Binding-site contacts:
Ligand atom C1 contacts residue ASN1117 of chain 1.D at 1.5 Å.
Ligand atom N2 contacts residue ASN1117 of chain 1.D at 2.9 Å (h-bond).
Ligand atom O7 contacts residue HIS1120 of chain 1.D at 3.7 Å.
Ligand atom C5 contacts residue ASN1117 of chain 1.D at 3.8 Å.
Ligand atom C4 contacts residue HIS1120 of chain 1.D at 4.5 Å.
Ligand atom O3 contacts residue THR1119 of chain 1.D at 4.3 Å.
Ligand atom O5 contacts residue HIS1120 of chain 1.D at 4.5 Å.
Ligand atom C3 contacts residue HIS1120 of chain 1.D at 4.1 Å.
Ligand atom N2 contacts residue THR1119 of chain 1.D at 2.9 Å (h-bond).
Ligand atom C8 contacts residue HIS1120 of chain 1.D at 3.8 Å.
Ligand atom C2 contacts residue ASN1117 of chain 1.D at 2.5 Å.
Ligand atom C8 contacts residue ASN1117 of chain 1.D at 3.1 Å.
Ligand atom O5 contacts residue PHE1122 of chain 1.D at 3.6 Å.
Ligand atom O5 contacts residue ASN1117 of chain 1.D at 2.4 Å (h-bond).
Ligand atom C7 contacts residue THR1119 of chain 1.D at 3.9 Å.
Ligand atom C6 contacts residue PHE1122 of chain 1.D at 4.0 Å (hydrophobic).
Ligand atom C1 contacts residue THR1119 of chain 1.D at 3.7 Å.
Ligand atom C2 contacts residue THR1119 of chain 1.D at 3.6 Å.
Ligand atom O7 contacts residue ASN1117 of chain 1.D at 3.5 Å (h-bond).
Ligand atom O4 contacts residue HIS1120 of chain 1.D at 4.3 Å.
Ligand atom C8 contacts residue THR1119 of chain 1.D at 3.9 Å.
Ligand atom C1 contacts residue PHE1122 of chain 1.D at 4.1 Å (hydrophobic).
Ligand atom C1 contacts residue HIS1120 of chain 1.D at 4.1 Å.
Ligand atom C4 contacts residue ASN1117 of chain 1.D at 4.3 Å.
Ligand atom C5 contacts residue HIS1120 of chain 1.D at 4.0 Å.
Ligand atom C3 contacts residue ASN1117 of chain 1.D at 3.9 Å.
Ligand atom C3 contacts residue THR1119 of chain 1.D at 3.7 Å.
Ligand atom C7 contacts residue HIS1120 of chain 1.D at 4.1 Å.
Ligand atom C7 contacts residue ASN1117 of chain 1.D at 3.4 Å.
Ligand atom C5 contacts residue PHE1122 of chain 1.D at 4.0 Å (hydrophobic).

A protein and the small-molecule ligand that binds it are described below.
Small molecule (SMILES): CC(=O)N[C@H]1[C@H](O[C@H]2[C@H](O)[C@@H](NC(C)=O)CO[C@@H]2CO)O[C@H](CO)[C@@H](O)[C@@H]1O

Sequence of chain 1.D:
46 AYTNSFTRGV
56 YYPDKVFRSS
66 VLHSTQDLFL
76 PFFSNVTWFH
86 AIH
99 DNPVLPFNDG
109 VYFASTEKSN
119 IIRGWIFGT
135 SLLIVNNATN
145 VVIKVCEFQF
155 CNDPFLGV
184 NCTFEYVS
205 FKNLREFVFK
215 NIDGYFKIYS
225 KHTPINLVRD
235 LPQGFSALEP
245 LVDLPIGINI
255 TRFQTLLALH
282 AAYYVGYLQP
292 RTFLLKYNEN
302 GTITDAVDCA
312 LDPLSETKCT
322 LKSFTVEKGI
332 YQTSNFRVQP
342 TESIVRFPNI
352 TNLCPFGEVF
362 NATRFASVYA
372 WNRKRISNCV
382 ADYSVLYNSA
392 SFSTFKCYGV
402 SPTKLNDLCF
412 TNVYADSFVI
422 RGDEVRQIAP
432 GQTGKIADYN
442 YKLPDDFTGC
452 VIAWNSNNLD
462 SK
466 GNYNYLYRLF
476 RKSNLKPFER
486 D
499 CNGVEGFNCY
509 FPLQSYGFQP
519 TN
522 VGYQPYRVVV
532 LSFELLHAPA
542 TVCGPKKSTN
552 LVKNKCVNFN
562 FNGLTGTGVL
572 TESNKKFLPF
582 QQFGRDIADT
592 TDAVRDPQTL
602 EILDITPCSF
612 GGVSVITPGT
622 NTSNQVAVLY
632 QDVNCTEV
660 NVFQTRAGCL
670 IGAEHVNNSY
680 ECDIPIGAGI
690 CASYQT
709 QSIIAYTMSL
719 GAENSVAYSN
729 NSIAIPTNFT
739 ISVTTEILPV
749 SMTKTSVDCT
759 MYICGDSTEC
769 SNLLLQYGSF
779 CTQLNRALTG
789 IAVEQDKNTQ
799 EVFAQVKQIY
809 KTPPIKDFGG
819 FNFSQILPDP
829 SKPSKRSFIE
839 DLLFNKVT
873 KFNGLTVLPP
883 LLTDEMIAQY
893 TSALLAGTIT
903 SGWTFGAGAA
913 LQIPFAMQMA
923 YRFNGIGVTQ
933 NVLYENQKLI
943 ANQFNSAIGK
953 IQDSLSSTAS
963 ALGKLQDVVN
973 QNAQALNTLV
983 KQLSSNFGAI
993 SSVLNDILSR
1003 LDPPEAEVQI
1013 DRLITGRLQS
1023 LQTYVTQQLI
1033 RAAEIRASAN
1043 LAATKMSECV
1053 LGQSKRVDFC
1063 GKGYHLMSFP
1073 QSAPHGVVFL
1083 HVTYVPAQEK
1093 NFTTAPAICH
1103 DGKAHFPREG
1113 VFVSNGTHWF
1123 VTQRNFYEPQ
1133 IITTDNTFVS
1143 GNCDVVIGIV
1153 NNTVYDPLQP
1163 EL